A protein and the small-molecule ligand that binds it are described below.
Small molecule (SMILES): Nc1nc2c(ncn2[C@@H]2O[C@H](CO[P](=O)(O)O[P](=O)(O)NP(=O)(O)O)[C@@H](O)[C@H]2O)c(=O)[nH]1

Sequence of chain 1.A:
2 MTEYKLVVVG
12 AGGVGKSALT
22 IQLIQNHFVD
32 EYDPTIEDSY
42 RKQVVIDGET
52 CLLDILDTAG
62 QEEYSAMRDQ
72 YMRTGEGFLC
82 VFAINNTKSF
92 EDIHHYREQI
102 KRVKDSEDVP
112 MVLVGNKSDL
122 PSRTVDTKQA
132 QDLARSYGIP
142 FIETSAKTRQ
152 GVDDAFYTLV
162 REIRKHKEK

Binding-site contacts:
Ligand atom O2A contacts residue GLY16 of chain 1.A at 3.3 Å.
Ligand atom N3B contacts residue GLY14 of chain 1.A at 3.1 Å (h-bond).
Ligand atom C2' contacts residue VAL30 of chain 1.A at 3.6 Å (hydrophobic).
Ligand atom O3A contacts residue GLY16 of chain 1.A at 3.1 Å (h-bond).
Ligand atom O2' contacts residue PHE29 of chain 1.A at 3.3 Å.
Ligand atom O2' contacts residue ASP31 of chain 1.A at 3.0 Å (salt-bridge).
Ligand atom O2G contacts residue PRO35 of chain 1.A at 3.4 Å.
Ligand atom O2B contacts residue LYS17 of chain 1.A at 2.9 Å (salt-bridge).
Ligand atom O2B contacts residue VAL15 of chain 1.A at 3.2 Å (h-bond).
Ligand atom O2A contacts residue ALA19 of chain 1.A at 2.8 Å (h-bond).
Ligand atom O3' contacts residue ASP31 of chain 1.A at 3.2 Å (salt-bridge).
Ligand atom O1B contacts residue SER18 of chain 1.A at 2.9 Å (h-bond).
Ligand atom O6 contacts residue LYS148 of chain 1.A at 3.3 Å (salt-bridge).
Ligand atom N3B contacts residue MG1 of chain 1.D at 3.4 Å.
Ligand atom O3G contacts residue GLY13 of chain 1.A at 3.5 Å.
Ligand atom O3' contacts residue GLU32 of chain 1.A at 3.5 Å (salt-bridge).
Ligand atom O2B contacts residue GLY16 of chain 1.A at 3.1 Å (h-bond).
Ligand atom O1G contacts residue MG1 of chain 1.D at 2.0 Å.
Ligand atom N2 contacts residue ASP120 of chain 1.A at 2.8 Å (salt-bridge).
Ligand atom O3G contacts residue GLY61 of chain 1.A at 3.0 Å (h-bond).
Ligand atom O2B contacts residue GLY14 of chain 1.A at 3.4 Å (h-bond).
Ligand atom C3' contacts residue GLU32 of chain 1.A at 3.3 Å.
Ligand atom N7 contacts residue ASN117 of chain 1.A at 3.2 Å (h-bond).
Ligand atom O4' contacts residue LYS118 of chain 1.A at 3.1 Å (salt-bridge).
Ligand atom PB contacts residue MG1 of chain 1.D at 3.2 Å.
Ligand atom O6 contacts residue ASP120 of chain 1.A at 3.4 Å (salt-bridge).
Ligand atom O3G contacts residue LYS17 of chain 1.A at 2.7 Å (salt-bridge).
Ligand atom O6 contacts residue LYS118 of chain 1.A at 3.4 Å.
Ligand atom C8 contacts residue ALA19 of chain 1.A at 3.5 Å (hydrophobic).
Ligand atom O2A contacts residue SER18 of chain 1.A at 3.3 Å (h-bond).
Ligand atom PG contacts residue MG1 of chain 1.D at 3.2 Å.
Ligand atom O2' contacts residue VAL30 of chain 1.A at 2.8 Å (h-bond).
Ligand atom O1B contacts residue MG1 of chain 1.D at 2.0 Å.
Ligand atom C6 contacts residue ASP120 of chain 1.A at 3.5 Å.
Ligand atom O6 contacts residue SER146 of chain 1.A at 3.5 Å.
Ligand atom O6 contacts residue ASN117 of chain 1.A at 3.5 Å (h-bond).
Ligand atom O1G contacts residue THR36 of chain 1.A at 2.9 Å (h-bond).
Ligand atom O6 contacts residue ALA147 of chain 1.A at 2.8 Å (h-bond).
Ligand atom N1 contacts residue ASP120 of chain 1.A at 2.8 Å (salt-bridge).
Ligand atom O1B contacts residue LYS17 of chain 1.A at 3.5 Å (salt-bridge).